Sequence of chain 1.B:
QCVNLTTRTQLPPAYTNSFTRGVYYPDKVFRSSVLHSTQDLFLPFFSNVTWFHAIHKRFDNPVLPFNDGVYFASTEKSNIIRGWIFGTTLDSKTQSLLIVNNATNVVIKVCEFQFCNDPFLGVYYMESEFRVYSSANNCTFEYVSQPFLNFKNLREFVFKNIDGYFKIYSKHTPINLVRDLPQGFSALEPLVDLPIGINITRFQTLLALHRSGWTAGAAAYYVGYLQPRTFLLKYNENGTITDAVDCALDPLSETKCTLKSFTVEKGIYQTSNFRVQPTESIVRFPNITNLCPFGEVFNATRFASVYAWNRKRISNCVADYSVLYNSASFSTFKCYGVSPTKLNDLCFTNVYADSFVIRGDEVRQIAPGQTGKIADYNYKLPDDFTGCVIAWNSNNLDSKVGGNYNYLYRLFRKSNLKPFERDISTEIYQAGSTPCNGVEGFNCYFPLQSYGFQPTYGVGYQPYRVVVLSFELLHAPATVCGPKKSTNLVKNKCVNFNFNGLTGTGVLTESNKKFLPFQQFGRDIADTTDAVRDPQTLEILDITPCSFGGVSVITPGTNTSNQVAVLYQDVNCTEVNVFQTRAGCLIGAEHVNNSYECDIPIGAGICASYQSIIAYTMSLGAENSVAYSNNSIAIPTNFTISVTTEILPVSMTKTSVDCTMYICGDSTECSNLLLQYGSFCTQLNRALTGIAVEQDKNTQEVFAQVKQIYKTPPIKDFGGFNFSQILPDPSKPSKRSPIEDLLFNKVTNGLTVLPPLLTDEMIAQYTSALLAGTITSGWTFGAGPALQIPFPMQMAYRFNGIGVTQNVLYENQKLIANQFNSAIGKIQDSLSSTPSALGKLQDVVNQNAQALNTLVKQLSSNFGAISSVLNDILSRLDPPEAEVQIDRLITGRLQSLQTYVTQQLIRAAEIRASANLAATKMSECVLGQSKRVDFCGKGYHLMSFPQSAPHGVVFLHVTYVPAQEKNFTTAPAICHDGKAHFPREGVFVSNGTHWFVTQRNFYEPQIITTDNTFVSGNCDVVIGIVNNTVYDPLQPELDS

This protein binds this small molecule.
Small molecule (SMILES): CC(=O)N[C@@H]1[C@@H](O)[C@H](O)[C@@H](CO)O[C@H]1O

Binding-site contacts:
Ligand atom O5 contacts residue ASN234 of chain 1.B at 2.4 Å (h-bond).
Ligand atom O6 contacts residue THR108 of chain 1.B at 3.9 Å.
Ligand atom O7 contacts residue ASN234 of chain 1.B at 3.2 Å (h-bond).
Ligand atom C3 contacts residue ASN234 of chain 1.B at 3.8 Å.
Ligand atom C4 contacts residue ASN234 of chain 1.B at 4.2 Å.
Ligand atom C8 contacts residue ASN234 of chain 1.B at 4.4 Å.
Ligand atom O5 contacts residue THR108 of chain 1.B at 3.9 Å.
Ligand atom C1 contacts residue THR108 of chain 1.B at 4.4 Å.
Ligand atom C1 contacts residue THR236 of chain 1.B at 4.1 Å.
Ligand atom C5 contacts residue ASN234 of chain 1.B at 3.7 Å.
Ligand atom O5 contacts residue THR236 of chain 1.B at 3.7 Å.
Ligand atom N2 contacts residue ASN234 of chain 1.B at 2.9 Å (h-bond).
Ligand atom C7 contacts residue ASN234 of chain 1.B at 3.2 Å.
Ligand atom C1 contacts residue ASN234 of chain 1.B at 1.4 Å.
Ligand atom O6 contacts residue THR236 of chain 1.B at 3.8 Å.
Ligand atom C5 contacts residue THR236 of chain 1.B at 3.8 Å.
Ligand atom C6 contacts residue THR236 of chain 1.B at 4.0 Å.
Ligand atom C2 contacts residue ASN234 of chain 1.B at 2.4 Å.